Binding-site contacts:
Ligand atom C31 contacts residue VAL176 of chain 4.A at 3.3 Å (hydrophobic).
Ligand atom CM1 contacts residue SER107 of chain 4.A at 3.9 Å.
Ligand atom C4 contacts residue MET224 of chain 4.A at 3.8 Å (hydrophobic).
Ligand atom C6C contacts residue VAL191 of chain 4.A at 3.2 Å (hydrophobic).
Ligand atom O1 contacts residue TYR152 of chain 4.A at 3.9 Å.
Ligand atom C4 contacts residue PHE186 of chain 4.A at 3.6 Å (hydrophobic).
Ligand atom C3 contacts residue PRO174 of chain 4.A at 3.8 Å (hydrophobic).
Ligand atom C6B contacts residue LEU106 of chain 4.A at 3.9 Å (hydrophobic).
Ligand atom C5C contacts residue ILE104 of chain 4.A at 3.8 Å (hydrophobic).
Ligand atom C3 contacts residue PHE186 of chain 4.A at 3.8 Å (hydrophobic).
Ligand atom O1B contacts residue TYR128 of chain 4.A at 3.9 Å.
Ligand atom O1 contacts residue VAL188 of chain 4.A at 3.8 Å.
Ligand atom C5 contacts residue PHE186 of chain 4.A at 3.5 Å (hydrophobic).
Ligand atom C5B contacts residue LEU106 of chain 4.A at 3.5 Å (hydrophobic).
Ligand atom C3C contacts residue VAL188 of chain 4.A at 3.3 Å (hydrophobic).
Ligand atom C7C contacts residue TYR128 of chain 4.A at 3.6 Å (hydrophobic).
Ligand atom C6B contacts residue TYR197 of chain 4.A at 3.6 Å (hydrophobic).
Ligand atom O1 contacts residue ALA24 of chain 4.C at 3.6 Å.
Ligand atom N3A contacts residue ASN219 of chain 4.A at 3.0 Å (h-bond).
Ligand atom C6C contacts residue MET221 of chain 4.A at 3.7 Å (hydrophobic).
Ligand atom C31 contacts residue PRO174 of chain 4.A at 3.4 Å (hydrophobic).
Ligand atom C4C contacts residue TYR152 of chain 4.A at 3.8 Å (hydrophobic).
Ligand atom N2 contacts residue PHE186 of chain 4.A at 3.7 Å.
Ligand atom C3C contacts residue TYR128 of chain 4.A at 3.9 Å (hydrophobic).
Ligand atom C2B contacts residue MET221 of chain 4.A at 3.5 Å (hydrophobic).
Ligand atom C5 contacts residue TYR152 of chain 4.A at 3.8 Å (hydrophobic).
Ligand atom C4 contacts residue TYR152 of chain 4.A at 3.9 Å (hydrophobic).
Ligand atom C5B contacts residue TYR197 of chain 4.A at 3.7 Å (hydrophobic).
Ligand atom C7C contacts residue TYR197 of chain 4.A at 3.8 Å (hydrophobic).
Ligand atom N2 contacts residue ALA24 of chain 4.C at 3.4 Å.
Ligand atom C4A contacts residue ASN219 of chain 4.A at 3.5 Å.
Ligand atom O1B contacts residue MET221 of chain 4.A at 3.4 Å.
Ligand atom C3B contacts residue MET221 of chain 4.A at 3.8 Å (hydrophobic).
Ligand atom O1 contacts residue PHE186 of chain 4.A at 3.5 Å.
Ligand atom C31 contacts residue SER175 of chain 4.A at 3.6 Å.
Ligand atom C4B contacts residue LEU106 of chain 4.A at 3.7 Å (hydrophobic).
Ligand atom C2C contacts residue VAL188 of chain 4.A at 3.2 Å (hydrophobic).
Ligand atom C31 contacts residue ALA150 of chain 4.A at 3.5 Å (hydrophobic).
Ligand atom C5C contacts residue TYR128 of chain 4.A at 3.5 Å (hydrophobic).
Ligand atom C1B contacts residue MET221 of chain 4.A at 3.8 Å (hydrophobic).

Sequence of chain 4.A:
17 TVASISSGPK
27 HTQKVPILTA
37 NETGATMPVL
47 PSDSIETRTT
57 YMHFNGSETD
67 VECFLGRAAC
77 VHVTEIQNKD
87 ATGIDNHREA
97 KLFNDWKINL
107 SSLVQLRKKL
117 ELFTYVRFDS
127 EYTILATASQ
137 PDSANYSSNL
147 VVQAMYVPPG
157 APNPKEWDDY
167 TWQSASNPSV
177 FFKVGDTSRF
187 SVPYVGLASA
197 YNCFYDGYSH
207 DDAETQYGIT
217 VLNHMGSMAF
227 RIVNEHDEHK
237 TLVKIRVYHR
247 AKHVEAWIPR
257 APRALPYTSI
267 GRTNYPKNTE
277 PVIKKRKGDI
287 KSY

This small molecule binds to this protein.
Small molecule (SMILES): Cc1cc(CCCCCCCOc2ccc(C3=N[C@@H](C)CO3)cc2)on1

Sequence of chain 4.C:
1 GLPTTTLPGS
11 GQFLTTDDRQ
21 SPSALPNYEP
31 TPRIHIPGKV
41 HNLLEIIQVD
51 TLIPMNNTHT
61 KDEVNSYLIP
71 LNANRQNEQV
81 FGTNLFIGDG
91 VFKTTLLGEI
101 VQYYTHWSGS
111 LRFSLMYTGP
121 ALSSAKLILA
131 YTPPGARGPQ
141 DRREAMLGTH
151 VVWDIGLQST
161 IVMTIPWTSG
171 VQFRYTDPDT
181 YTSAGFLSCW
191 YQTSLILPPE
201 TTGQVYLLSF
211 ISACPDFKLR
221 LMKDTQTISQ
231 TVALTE